The small molecule below binds the protein below.
Small molecule (SMILES): CC[C@H](C)[C@H](NC(=O)[C@@H](NC(=O)[C@H](CC1=CN=C2CC=CC=C12)NC(C)=O)C(C)C)C(=O)N1CCC[C@H]1C(N)=O

Sequence of chain 2.A:
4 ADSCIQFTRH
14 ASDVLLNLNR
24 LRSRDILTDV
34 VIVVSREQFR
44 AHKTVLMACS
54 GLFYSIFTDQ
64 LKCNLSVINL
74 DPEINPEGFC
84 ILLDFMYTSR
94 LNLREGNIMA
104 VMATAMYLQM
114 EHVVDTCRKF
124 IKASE

Binding-site contacts:
Ligand atom CZ3 contacts residue PHE88 of chain 1.A at 3.8 Å (hydrophobic).
Ligand atom CH2 contacts residue PHE10 of chain 2.A at 3.8 Å (hydrophobic).
Ligand atom CE3 contacts residue PHE10 of chain 2.A at 3.6 Å (hydrophobic).
Ligand atom CG2 contacts residue THR11 of chain 2.A at 3.9 Å.
Ligand atom CZ2 contacts residue THR119 of chain 1.A at 3.8 Å.
Ligand atom CD1 contacts residue PHE10 of chain 2.A at 3.8 Å (hydrophobic).
Ligand atom CZ3 contacts residue PHE10 of chain 2.A at 3.8 Å (hydrophobic).
Ligand atom CE3 contacts residue ILE8 of chain 2.A at 3.5 Å (hydrophobic).
Ligand atom C contacts residue PHE10 of chain 2.A at 3.7 Å (hydrophobic).
Ligand atom O contacts residue PHE10 of chain 2.A at 3.4 Å.
Ligand atom CD2 contacts residue PHE10 of chain 2.A at 3.8 Å (hydrophobic).
Ligand atom CB contacts residue ARG93 of chain 1.A at 3.7 Å.
Ligand atom CG contacts residue CYS7 of chain 2.A at 3.8 Å (hydrophobic).
Ligand atom CE2 contacts residue THR119 of chain 1.A at 3.8 Å.
Ligand atom N contacts residue GLN9 of chain 2.A at 2.9 Å (h-bond).
Ligand atom CA contacts residue GLN9 of chain 2.A at 3.9 Å.
Ligand atom NE1 contacts residue PHE10 of chain 2.A at 3.4 Å.
Ligand atom CA contacts residue PHE10 of chain 2.A at 4.0 Å (hydrophobic).
Ligand atom CA contacts residue GLN9 of chain 2.A at 3.2 Å.
Ligand atom C contacts residue GLN9 of chain 2.A at 3.5 Å.
Ligand atom CD contacts residue CYS7 of chain 2.A at 3.3 Å (hydrophobic).
Ligand atom O contacts residue GLN9 of chain 2.A at 3.8 Å.
Ligand atom CZ2 contacts residue HIS115 of chain 1.A at 3.9 Å.
Ligand atom CZ3 contacts residue LEU94 of chain 1.A at 3.8 Å (hydrophobic).
Ligand atom CB contacts residue GLN9 of chain 2.A at 3.6 Å.
Ligand atom CZ2 contacts residue PHE10 of chain 2.A at 3.9 Å (hydrophobic).
Ligand atom NE1 contacts residue HIS115 of chain 1.A at 3.7 Å.
Ligand atom O contacts residue GLN9 of chain 2.A at 2.9 Å (h-bond).
Ligand atom CG contacts residue GLN9 of chain 2.A at 4.0 Å.
Ligand atom NE1 contacts residue THR119 of chain 1.A at 3.7 Å.
Ligand atom CG1 contacts residue THR11 of chain 2.A at 3.7 Å.
Ligand atom CZ3 contacts residue ILE8 of chain 2.A at 3.9 Å (hydrophobic).
Ligand atom CH2 contacts residue LEU94 of chain 1.A at 3.9 Å (hydrophobic).
Ligand atom CG2 contacts residue GLN9 of chain 2.A at 3.7 Å.
Ligand atom CE2 contacts residue PHE10 of chain 2.A at 3.4 Å (hydrophobic).
Ligand atom O contacts residue ILE8 of chain 2.A at 3.5 Å.
Ligand atom CD1 contacts residue THR119 of chain 1.A at 3.9 Å.
Ligand atom CH2 contacts residue PHE88 of chain 1.A at 3.5 Å (hydrophobic).
Ligand atom CE3 contacts residue GLN9 of chain 2.A at 3.6 Å.
Ligand atom O contacts residue THR11 of chain 2.A at 3.1 Å (h-bond).

Sequence of chain 1.A:
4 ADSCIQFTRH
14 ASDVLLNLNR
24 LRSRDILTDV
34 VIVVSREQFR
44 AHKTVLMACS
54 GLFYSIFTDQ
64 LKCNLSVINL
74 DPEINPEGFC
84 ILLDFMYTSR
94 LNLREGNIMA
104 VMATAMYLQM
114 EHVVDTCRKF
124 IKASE